Sequence of chain 1.B:
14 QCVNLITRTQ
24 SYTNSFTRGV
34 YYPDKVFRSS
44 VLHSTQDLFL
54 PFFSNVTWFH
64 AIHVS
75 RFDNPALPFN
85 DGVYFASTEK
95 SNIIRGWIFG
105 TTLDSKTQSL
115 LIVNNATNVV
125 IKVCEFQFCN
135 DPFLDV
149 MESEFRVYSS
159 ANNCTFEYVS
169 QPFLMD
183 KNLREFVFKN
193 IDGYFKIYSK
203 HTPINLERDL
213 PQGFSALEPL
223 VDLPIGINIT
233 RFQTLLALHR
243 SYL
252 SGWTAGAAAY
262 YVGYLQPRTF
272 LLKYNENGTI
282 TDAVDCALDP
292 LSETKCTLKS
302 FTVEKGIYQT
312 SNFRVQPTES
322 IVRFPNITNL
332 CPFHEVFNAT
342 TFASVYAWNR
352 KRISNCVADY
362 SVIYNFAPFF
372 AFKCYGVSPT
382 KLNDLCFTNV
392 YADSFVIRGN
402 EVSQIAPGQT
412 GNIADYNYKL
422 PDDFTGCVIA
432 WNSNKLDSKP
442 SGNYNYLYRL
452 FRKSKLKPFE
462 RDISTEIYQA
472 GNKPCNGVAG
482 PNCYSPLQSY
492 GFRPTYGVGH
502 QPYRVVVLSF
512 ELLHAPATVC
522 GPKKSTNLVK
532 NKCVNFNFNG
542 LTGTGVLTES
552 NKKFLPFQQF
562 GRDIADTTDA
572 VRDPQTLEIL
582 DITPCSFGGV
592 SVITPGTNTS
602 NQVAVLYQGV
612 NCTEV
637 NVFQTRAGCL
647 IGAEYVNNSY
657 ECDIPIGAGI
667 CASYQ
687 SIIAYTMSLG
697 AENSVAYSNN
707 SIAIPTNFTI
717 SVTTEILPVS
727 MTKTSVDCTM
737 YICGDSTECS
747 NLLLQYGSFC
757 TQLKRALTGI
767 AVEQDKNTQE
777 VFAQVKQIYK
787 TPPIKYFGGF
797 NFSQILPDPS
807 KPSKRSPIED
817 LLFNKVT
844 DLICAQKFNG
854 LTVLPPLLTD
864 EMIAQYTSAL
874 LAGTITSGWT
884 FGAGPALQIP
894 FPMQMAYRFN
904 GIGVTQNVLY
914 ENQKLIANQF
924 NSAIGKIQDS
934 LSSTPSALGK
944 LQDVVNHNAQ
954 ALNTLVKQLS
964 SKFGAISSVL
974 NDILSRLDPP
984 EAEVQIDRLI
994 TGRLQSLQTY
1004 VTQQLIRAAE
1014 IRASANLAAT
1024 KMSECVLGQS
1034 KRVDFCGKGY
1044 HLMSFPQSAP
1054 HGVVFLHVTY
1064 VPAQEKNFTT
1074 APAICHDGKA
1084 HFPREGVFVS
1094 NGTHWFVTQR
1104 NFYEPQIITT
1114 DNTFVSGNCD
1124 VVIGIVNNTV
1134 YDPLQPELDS

This protein binds this small molecule.
Small molecule (SMILES): CC(=O)N[C@@H]1[C@@H](O)[C@H](O)[C@@H](CO)O[C@H]1O

Binding-site contacts:
Ligand atom C7 contacts residue GLN576 of chain 1.B at 4.4 Å.
Ligand atom C4 contacts residue GLN576 of chain 1.B at 3.9 Å.
Ligand atom C4 contacts residue ASN327 of chain 1.B at 4.2 Å.
Ligand atom O5 contacts residue PRO575 of chain 1.B at 3.6 Å.
Ligand atom C4 contacts residue PRO575 of chain 1.B at 4.3 Å (hydrophobic).
Ligand atom O7 contacts residue ASN327 of chain 1.B at 4.0 Å.
Ligand atom N2 contacts residue GLN576 of chain 1.B at 4.4 Å.
Ligand atom C3 contacts residue ASN327 of chain 1.B at 3.8 Å.
Ligand atom N2 contacts residue ASN327 of chain 1.B at 2.8 Å (h-bond).
Ligand atom C6 contacts residue PRO575 of chain 1.B at 3.3 Å (hydrophobic).
Ligand atom O5 contacts residue GLN576 of chain 1.B at 3.8 Å.
Ligand atom C1 contacts residue ASN327 of chain 1.B at 1.4 Å.
Ligand atom O3 contacts residue GLN576 of chain 1.B at 4.1 Å.
Ligand atom O6 contacts residue PRO575 of chain 1.B at 3.7 Å.
Ligand atom O5 contacts residue ASN327 of chain 1.B at 2.4 Å (h-bond).
Ligand atom C1 contacts residue GLN576 of chain 1.B at 4.0 Å.
Ligand atom O7 contacts residue GLN576 of chain 1.B at 3.7 Å.
Ligand atom C5 contacts residue ASN327 of chain 1.B at 3.7 Å.
Ligand atom C2 contacts residue ASN327 of chain 1.B at 2.4 Å.
Ligand atom C5 contacts residue GLN576 of chain 1.B at 4.4 Å.
Ligand atom C2 contacts residue GLN576 of chain 1.B at 3.4 Å.
Ligand atom C5 contacts residue PRO575 of chain 1.B at 3.9 Å (hydrophobic).
Ligand atom C7 contacts residue ASN327 of chain 1.B at 3.6 Å.
Ligand atom C3 contacts residue GLN576 of chain 1.B at 4.0 Å.